Sequence of chain 1.C:
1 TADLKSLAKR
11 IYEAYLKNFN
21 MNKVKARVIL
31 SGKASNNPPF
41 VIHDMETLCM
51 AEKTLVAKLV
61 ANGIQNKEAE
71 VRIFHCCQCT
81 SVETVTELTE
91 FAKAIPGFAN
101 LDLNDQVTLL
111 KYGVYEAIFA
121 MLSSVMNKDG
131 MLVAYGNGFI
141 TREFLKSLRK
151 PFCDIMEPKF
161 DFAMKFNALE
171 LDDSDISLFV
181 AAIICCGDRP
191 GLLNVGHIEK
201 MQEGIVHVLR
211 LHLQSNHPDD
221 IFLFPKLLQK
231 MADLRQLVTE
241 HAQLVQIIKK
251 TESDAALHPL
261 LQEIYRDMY

This small molecule binds to this protein.
Small molecule (SMILES): CCC(=O)NC[C@H](Cc1ccc(OCCc2nc(-c3ccccc3)oc2C)cc1)N/C(C)=C\C(=O)c1ccc(C(F)(F)F)cc1

Binding-site contacts:
Ligand atom C1I contacts residue ILE155 of chain 1.C at 3.4 Å (hydrophobic).
Ligand atom C1L contacts residue ILE73 of chain 1.C at 3.5 Å (hydrophobic).
Ligand atom C1F contacts residue CYS77 of chain 1.C at 3.6 Å (hydrophobic).
Ligand atom C1J contacts residue ILE155 of chain 1.C at 3.5 Å (hydrophobic).
Ligand atom N3H contacts residue VAL133 of chain 1.C at 3.3 Å.
Ligand atom C1F contacts residue PHE74 of chain 1.C at 3.5 Å (hydrophobic).
Ligand atom C3B contacts residue MET131 of chain 1.C at 3.5 Å (hydrophobic).
Ligand atom F1Q contacts residue PHE152 of chain 1.C at 3.5 Å.
Ligand atom C3J contacts residue ILE140 of chain 1.C at 3.7 Å (hydrophobic).
Ligand atom C3L contacts residue ILE42 of chain 1.C at 3.7 Å (hydrophobic).
Ligand atom CE2 contacts residue THR80 of chain 1.C at 3.0 Å.
Ligand atom O4C contacts residue GLN78 of chain 1.C at 3.1 Å (h-bond).
Ligand atom C1I contacts residue PHE74 of chain 1.C at 3.5 Å (hydrophobic).
Ligand atom CA contacts residue SER81 of chain 1.C at 3.5 Å.
Ligand atom C3C contacts residue CYS77 of chain 1.C at 3.7 Å (hydrophobic).
Ligand atom C1K contacts residue ILE73 of chain 1.C at 3.7 Å (hydrophobic).
Ligand atom C3C contacts residue VAL133 of chain 1.C at 3.7 Å (hydrophobic).
Ligand atom C1M contacts residue CYS77 of chain 1.C at 3.2 Å (hydrophobic).
Ligand atom O1G contacts residue HIS241 of chain 1.C at 3.2 Å (h-bond).
Ligand atom C3E contacts residue CYS77 of chain 1.C at 3.5 Å (hydrophobic).
Ligand atom C3A contacts residue CYS77 of chain 1.C at 3.5 Å (hydrophobic).
Ligand atom C3N contacts residue CYS76 of chain 1.C at 3.7 Å (hydrophobic).
Ligand atom C3D contacts residue CYS77 of chain 1.C at 3.4 Å (hydrophobic).
Ligand atom N4B contacts residue TYR115 of chain 1.C at 3.6 Å (h-bond).
Ligand atom C3J contacts residue ILE73 of chain 1.C at 3.7 Å (hydrophobic).
Ligand atom C4C contacts residue GLN78 of chain 1.C at 3.8 Å.
Ligand atom F1O contacts residue ILE73 of chain 1.C at 3.3 Å.
Ligand atom C3M contacts residue LEU55 of chain 1.C at 3.8 Å (hydrophobic).
Ligand atom C3A contacts residue THR80 of chain 1.C at 3.7 Å.
Ligand atom C4C contacts residue SER81 of chain 1.C at 3.7 Å.
Ligand atom CD2 contacts residue THR80 of chain 1.C at 3.5 Å.
Ligand atom CD2 contacts residue SER81 of chain 1.C at 3.6 Å.
Ligand atom C4D contacts residue SER81 of chain 1.C at 3.8 Å.
Ligand atom C1B contacts residue GLN78 of chain 1.C at 3.1 Å.
Ligand atom F1P contacts residue PHE152 of chain 1.C at 3.3 Å.
Ligand atom N4B contacts residue SER81 of chain 1.C at 3.4 Å (h-bond).
Ligand atom C1H contacts residue PHE74 of chain 1.C at 3.8 Å (hydrophobic).
Ligand atom OH contacts residue LEU122 of chain 1.C at 3.7 Å.
Ligand atom C1B contacts residue CYS77 of chain 1.C at 3.0 Å (hydrophobic).
Ligand atom C3G contacts residue VAL133 of chain 1.C at 3.6 Å (hydrophobic).